Sequence of chain 1.B:
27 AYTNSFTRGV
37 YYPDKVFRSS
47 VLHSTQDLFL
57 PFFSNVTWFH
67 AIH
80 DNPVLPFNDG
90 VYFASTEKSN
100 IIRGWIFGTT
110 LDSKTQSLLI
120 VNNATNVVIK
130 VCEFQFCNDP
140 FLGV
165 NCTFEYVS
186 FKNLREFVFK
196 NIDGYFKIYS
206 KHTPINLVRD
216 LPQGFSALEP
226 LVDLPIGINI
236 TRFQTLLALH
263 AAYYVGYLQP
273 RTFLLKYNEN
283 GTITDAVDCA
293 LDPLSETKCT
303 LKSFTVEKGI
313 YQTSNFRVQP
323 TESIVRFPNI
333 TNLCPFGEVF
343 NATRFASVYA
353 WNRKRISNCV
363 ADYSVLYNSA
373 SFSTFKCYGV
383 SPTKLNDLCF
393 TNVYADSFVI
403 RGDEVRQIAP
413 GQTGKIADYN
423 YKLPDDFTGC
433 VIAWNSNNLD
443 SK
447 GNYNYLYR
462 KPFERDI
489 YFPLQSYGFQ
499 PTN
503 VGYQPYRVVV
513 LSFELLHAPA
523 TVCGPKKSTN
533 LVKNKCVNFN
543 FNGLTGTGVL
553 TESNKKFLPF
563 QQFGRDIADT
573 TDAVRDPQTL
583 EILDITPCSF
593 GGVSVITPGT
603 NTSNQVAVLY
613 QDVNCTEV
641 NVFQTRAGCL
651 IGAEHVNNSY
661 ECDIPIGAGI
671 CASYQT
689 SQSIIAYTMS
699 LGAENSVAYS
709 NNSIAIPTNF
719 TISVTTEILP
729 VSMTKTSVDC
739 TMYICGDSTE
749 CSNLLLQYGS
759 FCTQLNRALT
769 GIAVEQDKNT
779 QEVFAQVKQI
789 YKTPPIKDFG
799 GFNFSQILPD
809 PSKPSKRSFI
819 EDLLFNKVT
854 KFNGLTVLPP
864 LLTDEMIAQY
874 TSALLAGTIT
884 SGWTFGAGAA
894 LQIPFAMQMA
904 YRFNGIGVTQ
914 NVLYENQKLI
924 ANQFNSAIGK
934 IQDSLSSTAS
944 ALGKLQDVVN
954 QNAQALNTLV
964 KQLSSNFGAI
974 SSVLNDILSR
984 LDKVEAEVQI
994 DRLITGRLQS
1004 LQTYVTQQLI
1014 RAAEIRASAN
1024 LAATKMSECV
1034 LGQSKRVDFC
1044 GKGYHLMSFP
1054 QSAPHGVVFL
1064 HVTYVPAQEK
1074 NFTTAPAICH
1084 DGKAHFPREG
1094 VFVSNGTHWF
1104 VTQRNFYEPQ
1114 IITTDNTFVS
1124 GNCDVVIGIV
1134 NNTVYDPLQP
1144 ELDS

Binding-site contacts:
Ligand atom C8 contacts residue ASN603 of chain 1.B at 4.5 Å.
Ligand atom O5 contacts residue ASN603 of chain 1.B at 2.3 Å (h-bond).
Ligand atom O7 contacts residue ASN603 of chain 1.B at 3.2 Å (h-bond).
Ligand atom C7 contacts residue ASN603 of chain 1.B at 3.3 Å.
Ligand atom C5 contacts residue ASN603 of chain 1.B at 3.7 Å.
Ligand atom C4 contacts residue ASN603 of chain 1.B at 4.2 Å.
Ligand atom C1 contacts residue ASN603 of chain 1.B at 1.4 Å.
Ligand atom N2 contacts residue ASN603 of chain 1.B at 3.0 Å (h-bond).
Ligand atom C2 contacts residue ASN603 of chain 1.B at 2.5 Å.
Ligand atom C3 contacts residue ASN603 of chain 1.B at 3.8 Å.

A protein and the small-molecule ligand that binds it are described below.
Small molecule (SMILES): CC(=O)N[C@@H]1[C@@H](O)[C@H](O)[C@@H](CO)O[C@H]1O